A protein and the small-molecule ligand that binds it are described below.
Small molecule (SMILES): O=C(/C=N/O)NCCN1CCCCCC1

Binding-site contacts:
Ligand atom CAF contacts residue GLY451 of chain 1.B at 3.8 Å.
Ligand atom NAM contacts residue TYR127 of chain 1.B at 3.2 Å (h-bond).
Ligand atom CAJ contacts residue TRP89 of chain 1.B at 3.8 Å (hydrophobic).
Ligand atom CAF contacts residue GLU205 of chain 1.B at 4.3 Å.
Ligand atom CAE contacts residue TRP89 of chain 1.B at 3.8 Å (hydrophobic).
Ligand atom OAA contacts residue TYR127 of chain 1.B at 4.3 Å.
Ligand atom CAG contacts residue TRP89 of chain 1.B at 4.2 Å (hydrophobic).
Ligand atom CAD contacts residue HIS450 of chain 1.B at 3.8 Å.
Ligand atom CAD contacts residue GLU205 of chain 1.B at 3.2 Å.
Ligand atom NAM contacts residue TYR340 of chain 1.B at 3.1 Å (h-bond).
Ligand atom CAE contacts residue GLU205 of chain 1.B at 3.3 Å.
Ligand atom NAL contacts residue PHE341 of chain 1.B at 4.0 Å.
Ligand atom CAN contacts residue TYR127 of chain 1.B at 3.6 Å (hydrophobic).
Ligand atom CAE contacts residue TYR136 of chain 1.B at 4.2 Å (hydrophobic).
Ligand atom CAC contacts residue TYR127 of chain 1.B at 4.0 Å (hydrophobic).
Ligand atom OAB contacts residue PHE341 of chain 1.B at 3.7 Å.
Ligand atom CAI contacts residue HIS450 of chain 1.B at 4.2 Å.
Ligand atom CAF contacts residue TRP89 of chain 1.B at 4.2 Å (hydrophobic).
Ligand atom CAN contacts residue PHE341 of chain 1.B at 4.2 Å (hydrophobic).
Ligand atom CAD contacts residue SER206 of chain 1.B at 4.1 Å.
Ligand atom CAC contacts residue PHE341 of chain 1.B at 3.3 Å (hydrophobic).
Ligand atom CAJ contacts residue GLY124 of chain 1.B at 4.2 Å.
Ligand atom CAG contacts residue GLY124 of chain 1.B at 3.6 Å.
Ligand atom CAK contacts residue TYR340 of chain 1.B at 3.2 Å (hydrophobic).
Ligand atom CAD contacts residue GLY451 of chain 1.B at 4.4 Å.
Ligand atom CAF contacts residue HIS450 of chain 1.B at 3.3 Å.
Ligand atom CAC contacts residue TYR340 of chain 1.B at 4.1 Å (hydrophobic).
Ligand atom CAK contacts residue TRP89 of chain 1.B at 4.3 Å (hydrophobic).
Ligand atom CAN contacts residue TYR340 of chain 1.B at 3.9 Å (hydrophobic).
Ligand atom NAO contacts residue TRP89 of chain 1.B at 4.3 Å.
Ligand atom NAL contacts residue TYR340 of chain 1.B at 3.8 Å.
Ligand atom OAA contacts residue GLY124 of chain 1.B at 4.2 Å.
Ligand atom CAG contacts residue GLY123 of chain 1.B at 3.7 Å.
Ligand atom OAA contacts residue GLY125 of chain 1.B at 4.1 Å.
Ligand atom CAI contacts residue TRP89 of chain 1.B at 3.5 Å (hydrophobic).
Ligand atom CAH contacts residue TYR127 of chain 1.B at 3.7 Å (hydrophobic).
Ligand atom CAH contacts residue TYR340 of chain 1.B at 3.6 Å (hydrophobic).
Ligand atom OAA contacts residue PHE300 of chain 1.B at 4.3 Å.
Ligand atom CAC contacts residue PHE300 of chain 1.B at 3.8 Å (hydrophobic).
Ligand atom NAL contacts residue TYR127 of chain 1.B at 3.7 Å.

Sequence of chain 1.B:
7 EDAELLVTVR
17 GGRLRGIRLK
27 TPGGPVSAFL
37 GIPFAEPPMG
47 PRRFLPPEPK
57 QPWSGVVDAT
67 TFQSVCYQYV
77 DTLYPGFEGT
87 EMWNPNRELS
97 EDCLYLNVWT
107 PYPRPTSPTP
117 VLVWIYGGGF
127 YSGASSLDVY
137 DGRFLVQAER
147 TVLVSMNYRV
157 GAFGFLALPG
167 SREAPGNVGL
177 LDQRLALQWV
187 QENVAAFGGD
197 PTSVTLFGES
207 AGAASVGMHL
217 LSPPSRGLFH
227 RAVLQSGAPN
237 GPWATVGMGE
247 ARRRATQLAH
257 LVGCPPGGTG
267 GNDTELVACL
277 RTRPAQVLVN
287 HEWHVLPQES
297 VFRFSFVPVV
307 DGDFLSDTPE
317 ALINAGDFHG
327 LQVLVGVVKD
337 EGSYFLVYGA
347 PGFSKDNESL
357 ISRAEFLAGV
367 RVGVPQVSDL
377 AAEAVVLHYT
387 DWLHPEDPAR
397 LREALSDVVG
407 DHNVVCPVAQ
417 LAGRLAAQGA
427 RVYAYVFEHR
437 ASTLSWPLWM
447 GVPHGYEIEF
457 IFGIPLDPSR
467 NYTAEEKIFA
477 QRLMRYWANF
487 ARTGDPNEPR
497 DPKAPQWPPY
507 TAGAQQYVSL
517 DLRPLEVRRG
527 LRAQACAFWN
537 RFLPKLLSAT